Binding-site contacts:
Ligand atom C11 contacts residue POP1 of chain 1.F at 4.0 Å.
Ligand atom C32 contacts residue THR96 of chain 1.A at 3.1 Å.
Ligand atom C10 contacts residue POP1 of chain 1.F at 3.5 Å.
Ligand atom C19 contacts residue POP1 of chain 1.F at 3.5 Å.
Ligand atom C14 contacts residue POP1 of chain 1.F at 4.2 Å.
Ligand atom C01 contacts residue POP1 of chain 1.F at 4.2 Å.
Ligand atom N08 contacts residue POP1 of chain 1.F at 3.3 Å (h-bond).
Ligand atom C19 contacts residue MET221 of chain 1.A at 4.0 Å (hydrophobic).
Ligand atom C32 contacts residue TYR93 of chain 1.A at 3.3 Å (hydrophobic).
Ligand atom C14 contacts residue TYR305 of chain 1.A at 4.0 Å (hydrophobic).
Ligand atom C11 contacts residue TYR295 of chain 1.A at 3.6 Å (hydrophobic).
Ligand atom C02 contacts residue POP1 of chain 1.F at 3.9 Å.
Ligand atom C01 contacts residue GLY186 of chain 1.A at 3.8 Å.
Ligand atom C19 contacts residue ARG182 of chain 1.A at 3.4 Å.
Ligand atom C09 contacts residue ASN225 of chain 1.A at 4.1 Å.
Ligand atom C03 contacts residue GLY186 of chain 1.A at 3.9 Å.
Ligand atom C32 contacts residue ILE70 of chain 1.A at 3.7 Å (hydrophobic).
Ligand atom C17 contacts residue POP1 of chain 1.F at 3.6 Å.
Ligand atom C18 contacts residue ILE70 of chain 1.A at 3.4 Å (hydrophobic).
Ligand atom C11 contacts residue ASN225 of chain 1.A at 3.7 Å.
Ligand atom C09 contacts residue TYR305 of chain 1.A at 4.0 Å (hydrophobic).
Ligand atom C31 contacts residue THR96 of chain 1.A at 4.2 Å.
Ligand atom C05 contacts residue PHE157 of chain 1.A at 4.3 Å (hydrophobic).
Ligand atom C18 contacts residue TRP298 of chain 1.A at 3.5 Å (hydrophobic).
Ligand atom C10 contacts residue TYR295 of chain 1.A at 4.2 Å (hydrophobic).
Ligand atom C05 contacts residue LEU187 of chain 1.A at 3.7 Å (hydrophobic).
Ligand atom C07 contacts residue LEU187 of chain 1.A at 4.0 Å (hydrophobic).
Ligand atom C17 contacts residue TYR305 of chain 1.A at 4.2 Å (hydrophobic).
Ligand atom C14 contacts residue TRP298 of chain 1.A at 3.8 Å (hydrophobic).
Ligand atom C09 contacts residue MET73 of chain 1.A at 4.0 Å (hydrophobic).
Ligand atom C19 contacts residue GLY186 of chain 1.A at 3.8 Å.
Ligand atom C31 contacts residue LEU187 of chain 1.A at 3.6 Å (hydrophobic).
Ligand atom C10 contacts residue TYR305 of chain 1.A at 4.0 Å (hydrophobic).
Ligand atom C18 contacts residue MET73 of chain 1.A at 3.5 Å (hydrophobic).
Ligand atom C32 contacts residue LEU187 of chain 1.A at 4.0 Å (hydrophobic).
Ligand atom C10 contacts residue ASN225 of chain 1.A at 3.0 Å.
Ligand atom C09 contacts residue TRP298 of chain 1.A at 3.8 Å (hydrophobic).
Ligand atom C19 contacts residue VAL222 of chain 1.A at 4.1 Å (hydrophobic).
Ligand atom C14 contacts residue MET73 of chain 1.A at 4.2 Å (hydrophobic).
Ligand atom C17 contacts residue LEU97 of chain 1.A at 3.7 Å (hydrophobic).

Sequence of chain 1.A:
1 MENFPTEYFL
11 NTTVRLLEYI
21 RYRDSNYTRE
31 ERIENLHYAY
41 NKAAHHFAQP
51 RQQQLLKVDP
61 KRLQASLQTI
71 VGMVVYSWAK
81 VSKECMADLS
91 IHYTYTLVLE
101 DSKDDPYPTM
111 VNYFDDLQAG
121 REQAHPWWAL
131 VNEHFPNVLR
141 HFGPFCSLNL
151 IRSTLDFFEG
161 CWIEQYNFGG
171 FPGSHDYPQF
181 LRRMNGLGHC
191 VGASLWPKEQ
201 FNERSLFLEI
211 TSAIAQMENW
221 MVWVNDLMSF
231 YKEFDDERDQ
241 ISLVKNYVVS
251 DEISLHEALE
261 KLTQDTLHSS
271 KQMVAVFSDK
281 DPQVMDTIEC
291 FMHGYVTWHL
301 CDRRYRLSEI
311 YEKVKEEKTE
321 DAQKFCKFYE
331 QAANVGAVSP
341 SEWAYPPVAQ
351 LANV

This protein binds this small molecule.
Small molecule (SMILES): CC(C)=CCC[NH+](C)[C@@H]1CC=C(C)CC1